Sequence of chain 1.C:
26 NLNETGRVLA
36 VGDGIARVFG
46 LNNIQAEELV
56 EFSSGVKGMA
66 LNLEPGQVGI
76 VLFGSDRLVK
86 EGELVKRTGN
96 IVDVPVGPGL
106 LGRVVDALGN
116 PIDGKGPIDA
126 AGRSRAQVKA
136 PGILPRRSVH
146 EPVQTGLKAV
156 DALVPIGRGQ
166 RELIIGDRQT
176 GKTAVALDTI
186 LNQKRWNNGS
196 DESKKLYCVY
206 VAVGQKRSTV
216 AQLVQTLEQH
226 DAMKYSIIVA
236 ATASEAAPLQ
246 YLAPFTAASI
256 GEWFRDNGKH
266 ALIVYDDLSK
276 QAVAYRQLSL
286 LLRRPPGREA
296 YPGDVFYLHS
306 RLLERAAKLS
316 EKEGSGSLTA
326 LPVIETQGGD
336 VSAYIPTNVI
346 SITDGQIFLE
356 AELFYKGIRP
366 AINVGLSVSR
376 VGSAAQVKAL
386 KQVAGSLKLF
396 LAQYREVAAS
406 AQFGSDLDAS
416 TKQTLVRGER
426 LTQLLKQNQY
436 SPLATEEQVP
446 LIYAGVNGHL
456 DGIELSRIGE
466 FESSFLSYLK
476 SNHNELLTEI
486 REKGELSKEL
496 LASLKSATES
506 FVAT

Binding-site contacts:
Ligand atom O2B contacts residue THR178 of chain 1.C at 3.0 Å (h-bond).
Ligand atom PB contacts residue MG1 of chain 1.GA at 3.4 Å.
Ligand atom PG contacts residue MG1 of chain 1.GA at 3.4 Å.
Ligand atom N1 contacts residue ARG364 of chain 1.C at 3.4 Å.
Ligand atom O1A contacts residue THR178 of chain 1.C at 3.4 Å (h-bond).
Ligand atom O3A contacts residue GLY176 of chain 1.C at 2.8 Å (h-bond).
Ligand atom O3A contacts residue THR175 of chain 1.C at 3.7 Å.
Ligand atom O1B contacts residue GLY176 of chain 1.C at 3.3 Å (h-bond).
Ligand atom N7 contacts residue GLN434 of chain 1.C at 3.6 Å.
Ligand atom O2' contacts residue GLN434 of chain 1.C at 2.8 Å (h-bond).
Ligand atom O1B contacts residue LYS177 of chain 1.C at 2.8 Å (salt-bridge).
Ligand atom O3A contacts residue LYS177 of chain 1.C at 3.2 Å (salt-bridge).
Ligand atom N6 contacts residue ARG364 of chain 1.C at 3.4 Å.
Ligand atom PA contacts residue GLY176 of chain 1.C at 3.7 Å.
Ligand atom C8 contacts residue ALA179 of chain 1.C at 3.3 Å (hydrophobic).
Ligand atom C2 contacts residue TYR374 of chain 1.F at 3.3 Å (hydrophobic).
Ligand atom O5' contacts residue GLY176 of chain 1.C at 3.6 Å.
Ligand atom O2B contacts residue LYS177 of chain 1.C at 3.6 Å.
Ligand atom C2' contacts residue GLN434 of chain 1.C at 3.3 Å.
Ligand atom O1G contacts residue ARG173 of chain 1.C at 3.6 Å.
Ligand atom N3B contacts residue MG1 of chain 1.GA at 3.5 Å.
Ligand atom N6 contacts residue GLN432 of chain 1.C at 2.9 Å (h-bond).
Ligand atom PB contacts residue LYS177 of chain 1.C at 3.6 Å.
Ligand atom O3G contacts residue GLN174 of chain 1.C at 3.0 Å (h-bond).
Ligand atom N6 contacts residue GLN434 of chain 1.C at 3.6 Å.
Ligand atom O1B contacts residue GLN174 of chain 1.C at 3.3 Å (h-bond).
Ligand atom C6 contacts residue ARG364 of chain 1.C at 3.5 Å.
Ligand atom O1A contacts residue GLY176 of chain 1.C at 3.4 Å.
Ligand atom N3 contacts residue TYR374 of chain 1.F at 3.5 Å (h-bond).
Ligand atom O1B contacts residue THR175 of chain 1.C at 2.9 Å (h-bond).
Ligand atom O1A contacts residue ALA179 of chain 1.C at 2.8 Å (h-bond).
Ligand atom O1G contacts residue GLN174 of chain 1.C at 3.0 Å (h-bond).
Ligand atom N9 contacts residue GLN434 of chain 1.C at 3.4 Å (h-bond).
Ligand atom C8 contacts residue GLN434 of chain 1.C at 3.3 Å.
Ligand atom O4' contacts residue PHE359 of chain 1.C at 3.6 Å.
Ligand atom C5' contacts residue GLN174 of chain 1.C at 3.6 Å.
Ligand atom O2G contacts residue MG1 of chain 1.GA at 2.2 Å.
Ligand atom O2B contacts residue MG1 of chain 1.GA at 2.2 Å.
Ligand atom N7 contacts residue ALA179 of chain 1.C at 3.4 Å.
Ligand atom N3B contacts residue GLN174 of chain 1.C at 3.3 Å.

A protein and the small-molecule ligand that binds it are described below.
Small molecule (SMILES): Nc1ncnc2c1ncn2[C@@H]1O[C@H](CO[P](=O)(O)O[P](=O)(O)NP(=O)(O)O)[C@@H](O)[C@H]1O

Sequence of chain 1.F:
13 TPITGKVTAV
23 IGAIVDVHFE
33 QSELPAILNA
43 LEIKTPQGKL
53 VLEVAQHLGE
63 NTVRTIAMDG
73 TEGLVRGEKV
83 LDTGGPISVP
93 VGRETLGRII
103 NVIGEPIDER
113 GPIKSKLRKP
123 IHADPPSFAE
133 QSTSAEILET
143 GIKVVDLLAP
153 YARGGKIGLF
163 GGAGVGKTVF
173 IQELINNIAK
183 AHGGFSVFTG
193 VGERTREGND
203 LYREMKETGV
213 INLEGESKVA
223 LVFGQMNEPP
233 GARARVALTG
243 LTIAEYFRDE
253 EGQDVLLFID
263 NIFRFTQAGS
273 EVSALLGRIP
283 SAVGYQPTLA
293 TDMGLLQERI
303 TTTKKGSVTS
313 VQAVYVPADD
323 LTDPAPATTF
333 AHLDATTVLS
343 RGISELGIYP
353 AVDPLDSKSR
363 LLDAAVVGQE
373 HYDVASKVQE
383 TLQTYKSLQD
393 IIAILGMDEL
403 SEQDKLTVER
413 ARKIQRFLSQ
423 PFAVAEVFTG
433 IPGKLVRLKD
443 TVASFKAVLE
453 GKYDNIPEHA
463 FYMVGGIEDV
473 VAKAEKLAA